This small molecule binds to this protein.
Small molecule (SMILES): CC(=O)N[C@@H](CCC(N)=O)C(=O)N[C@@H](CC1CCCCC1)C(=O)N[C@@H](CC(=O)O)C(=O)N[C@@H](CC(C)C)C(=O)N[C@@H](Cc1ccc(Cl)c(Cl)c1)C(=O)O

Sequence of chain 1.G:
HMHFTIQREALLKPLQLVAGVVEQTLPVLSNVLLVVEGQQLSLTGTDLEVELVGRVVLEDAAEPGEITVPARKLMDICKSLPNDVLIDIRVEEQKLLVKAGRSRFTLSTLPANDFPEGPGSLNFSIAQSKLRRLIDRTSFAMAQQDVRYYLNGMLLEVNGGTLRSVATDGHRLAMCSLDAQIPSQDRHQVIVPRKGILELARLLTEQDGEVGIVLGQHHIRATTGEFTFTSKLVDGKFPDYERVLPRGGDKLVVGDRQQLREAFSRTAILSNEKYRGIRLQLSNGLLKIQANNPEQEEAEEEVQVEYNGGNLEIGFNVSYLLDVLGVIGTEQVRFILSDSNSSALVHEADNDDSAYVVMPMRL

Binding-site contacts:
Ligand atom OE1 contacts residue PRO365 of chain 1.G at 3.5 Å (h-bond).
Ligand atom O contacts residue MET364 of chain 1.G at 3.4 Å.
Ligand atom C contacts residue GLY175 of chain 1.G at 3.5 Å.
Ligand atom NE2 contacts residue TYR325 of chain 1.G at 3.5 Å.
Ligand atom CE2 contacts residue PRO244 of chain 1.G at 3.7 Å (hydrophobic).
Ligand atom O contacts residue MET364 of chain 1.G at 3.4 Å.
Ligand atom CB contacts residue PRO365 of chain 1.G at 3.5 Å (hydrophobic).
Ligand atom O contacts residue MET366 of chain 1.G at 3.3 Å.
Ligand atom CG contacts residue PRO365 of chain 1.G at 3.5 Å (hydrophobic).
Ligand atom O contacts residue VAL249 of chain 1.G at 3.3 Å.
Ligand atom CZ contacts residue PRO244 of chain 1.G at 3.6 Å (hydrophobic).
Ligand atom CLE1 contacts residue GLY175 of chain 1.G at 3.6 Å.
Ligand atom CD2 contacts residue MET364 of chain 1.G at 3.7 Å (hydrophobic).
Ligand atom CZ contacts residue ASN346 of chain 1.G at 3.5 Å.
Ligand atom CLE1 contacts residue THR173 of chain 1.G at 3.2 Å.
Ligand atom CD1 contacts residue ARG177 of chain 1.G at 3.7 Å.
Ligand atom C contacts residue ARG367 of chain 1.G at 3.5 Å.
Ligand atom CLZ contacts residue TYR246 of chain 1.G at 3.6 Å.
Ligand atom N contacts residue GLY175 of chain 1.G at 2.7 Å (h-bond).
Ligand atom CG contacts residue GLY175 of chain 1.G at 3.7 Å.
Ligand atom N contacts residue PRO365 of chain 1.G at 3.0 Å (h-bond).
Ligand atom CD2 contacts residue ASN346 of chain 1.G at 3.7 Å.
Ligand atom CE2 contacts residue ASN346 of chain 1.G at 3.5 Å.
Ligand atom CE2 contacts residue VAL249 of chain 1.G at 3.5 Å (hydrophobic).
Ligand atom OE1 contacts residue MET364 of chain 1.G at 3.0 Å (h-bond).
Ligand atom NE2 contacts residue MET366 of chain 1.G at 3.5 Å.
Ligand atom CB contacts residue MET364 of chain 1.G at 3.6 Å (hydrophobic).
Ligand atom CA contacts residue PRO365 of chain 1.G at 3.7 Å (hydrophobic).
Ligand atom CA contacts residue GLY175 of chain 1.G at 3.6 Å.
Ligand atom C contacts residue MET364 of chain 1.G at 3.7 Å (hydrophobic).
Ligand atom O contacts residue HIS176 of chain 1.G at 3.6 Å.
Ligand atom OD1 contacts residue HIS176 of chain 1.G at 3.3 Å.
Ligand atom CD1 contacts residue THR173 of chain 1.G at 3.4 Å.
Ligand atom CLZ contacts residue VAL249 of chain 1.G at 3.7 Å.
Ligand atom O contacts residue ARG367 of chain 1.G at 2.8 Å (salt-bridge).
Ligand atom CG contacts residue HIS176 of chain 1.G at 3.5 Å.
Ligand atom CB contacts residue GLY175 of chain 1.G at 3.4 Å.
Ligand atom CA contacts residue GLY175 of chain 1.G at 3.5 Å.
Ligand atom N contacts residue MET364 of chain 1.G at 3.7 Å.
Ligand atom CLZ contacts residue PRO244 of chain 1.G at 3.7 Å.